This small molecule binds to this protein.
Small molecule (SMILES): NCCCC[C@@H](C=O)NC(=O)[C@H](CC1=CN=C2C=CC=CC12)NC(=O)[C@H](Cc1ccccc1)NC(=O)[C@H](CC(=O)O)NC(=O)[C@H](CCC(=O)O)NC(=O)[C@@H](N)Cc1ccccc1

Sequence of chain 1.B:
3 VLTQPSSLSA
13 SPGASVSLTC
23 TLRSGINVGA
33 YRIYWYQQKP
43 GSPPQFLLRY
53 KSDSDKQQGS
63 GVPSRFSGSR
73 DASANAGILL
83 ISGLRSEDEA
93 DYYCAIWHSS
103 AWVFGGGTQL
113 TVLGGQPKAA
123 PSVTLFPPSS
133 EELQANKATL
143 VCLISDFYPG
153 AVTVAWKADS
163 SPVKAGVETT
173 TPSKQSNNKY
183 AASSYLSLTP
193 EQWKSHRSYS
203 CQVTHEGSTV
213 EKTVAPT

Sequence of chain 1.A:
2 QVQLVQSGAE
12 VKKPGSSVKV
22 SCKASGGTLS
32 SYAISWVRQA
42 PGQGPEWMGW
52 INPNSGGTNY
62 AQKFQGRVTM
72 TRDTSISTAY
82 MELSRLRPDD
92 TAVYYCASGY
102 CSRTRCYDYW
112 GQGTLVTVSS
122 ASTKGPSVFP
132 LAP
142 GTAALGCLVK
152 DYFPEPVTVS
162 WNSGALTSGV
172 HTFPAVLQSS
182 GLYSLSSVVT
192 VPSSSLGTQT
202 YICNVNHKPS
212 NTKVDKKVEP

Binding-site contacts:
Ligand atom CE3 contacts residue TRP104 of chain 1.B at 3.6 Å (hydrophobic).
Ligand atom O contacts residue TRP104 of chain 1.B at 3.6 Å.
Ligand atom OE2 contacts residue ARG34 of chain 1.B at 3.1 Å (salt-bridge).
Ligand atom O contacts residue TRP51 of chain 1.A at 3.3 Å.
Ligand atom NZ contacts residue ASN53 of chain 1.A at 3.1 Å (h-bond).
Ligand atom CE2 contacts residue TYR38 of chain 1.B at 3.1 Å (hydrophobic).
Ligand atom O contacts residue TYR36 of chain 1.B at 3.7 Å.
Ligand atom CH2 contacts residue TYR38 of chain 1.B at 3.6 Å (hydrophobic).
Ligand atom CD2 contacts residue TYR101 of chain 1.A at 3.5 Å (hydrophobic).
Ligand atom CB contacts residue CYS102 of chain 1.A at 3.5 Å (hydrophobic).
Ligand atom CA contacts residue CYS102 of chain 1.A at 3.7 Å (hydrophobic).
Ligand atom CE1 contacts residue TYR36 of chain 1.B at 3.7 Å (hydrophobic).
Ligand atom CZ2 contacts residue TRP111 of chain 1.A at 3.5 Å (hydrophobic).
Ligand atom CD contacts residue ARG51 of chain 1.B at 3.6 Å.
Ligand atom CB contacts residue TYR33 of chain 1.A at 3.6 Å (hydrophobic).
Ligand atom CD1 contacts residue CYS102 of chain 1.A at 3.6 Å (hydrophobic).
Ligand atom O contacts residue TYR101 of chain 1.A at 3.1 Å.
Ligand atom O contacts residue CYS102 of chain 1.A at 2.9 Å (h-bond).
Ligand atom CG contacts residue ALA34 of chain 1.A at 3.7 Å (hydrophobic).
Ligand atom N contacts residue GLY100 of chain 1.A at 3.1 Å (h-bond).
Ligand atom CE contacts residue TRP51 of chain 1.A at 3.5 Å (hydrophobic).
Ligand atom CE1 contacts residue SER103 of chain 1.A at 3.7 Å.
Ligand atom CZ contacts residue TYR36 of chain 1.B at 3.5 Å (hydrophobic).
Ligand atom N contacts residue CYS102 of chain 1.A at 3.1 Å (h-bond).
Ligand atom CD2 contacts residue SER36 of chain 1.A at 3.5 Å.
Ligand atom O contacts residue TRP104 of chain 1.B at 3.2 Å (h-bond).
Ligand atom OD2 contacts residue TYR33 of chain 1.A at 3.5 Å.
Ligand atom OD2 contacts residue ALA34 of chain 1.A at 2.9 Å (h-bond).
Ligand atom CG contacts residue SER36 of chain 1.A at 3.6 Å.
Ligand atom NZ contacts residue ALA34 of chain 1.A at 3.6 Å.
Ligand atom CB contacts residue GLY100 of chain 1.A at 3.3 Å.
Ligand atom OE2 contacts residue ARG51 of chain 1.B at 3.5 Å (salt-bridge).
Ligand atom CE3 contacts residue SER36 of chain 1.A at 3.5 Å.
Ligand atom CZ contacts residue SER103 of chain 1.A at 3.7 Å.
Ligand atom CB contacts residue TYR101 of chain 1.A at 3.8 Å (hydrophobic).
Ligand atom CZ contacts residue PHE48 of chain 1.B at 3.5 Å (hydrophobic).
Ligand atom OE1 contacts residue ARG51 of chain 1.B at 3.4 Å (salt-bridge).
Ligand atom C contacts residue TRP104 of chain 1.B at 3.7 Å (hydrophobic).
Ligand atom NE1 contacts residue ALA98 of chain 1.A at 3.7 Å.
Ligand atom CZ contacts residue TYR38 of chain 1.B at 3.2 Å (hydrophobic).